Sequence of chain 30.E:
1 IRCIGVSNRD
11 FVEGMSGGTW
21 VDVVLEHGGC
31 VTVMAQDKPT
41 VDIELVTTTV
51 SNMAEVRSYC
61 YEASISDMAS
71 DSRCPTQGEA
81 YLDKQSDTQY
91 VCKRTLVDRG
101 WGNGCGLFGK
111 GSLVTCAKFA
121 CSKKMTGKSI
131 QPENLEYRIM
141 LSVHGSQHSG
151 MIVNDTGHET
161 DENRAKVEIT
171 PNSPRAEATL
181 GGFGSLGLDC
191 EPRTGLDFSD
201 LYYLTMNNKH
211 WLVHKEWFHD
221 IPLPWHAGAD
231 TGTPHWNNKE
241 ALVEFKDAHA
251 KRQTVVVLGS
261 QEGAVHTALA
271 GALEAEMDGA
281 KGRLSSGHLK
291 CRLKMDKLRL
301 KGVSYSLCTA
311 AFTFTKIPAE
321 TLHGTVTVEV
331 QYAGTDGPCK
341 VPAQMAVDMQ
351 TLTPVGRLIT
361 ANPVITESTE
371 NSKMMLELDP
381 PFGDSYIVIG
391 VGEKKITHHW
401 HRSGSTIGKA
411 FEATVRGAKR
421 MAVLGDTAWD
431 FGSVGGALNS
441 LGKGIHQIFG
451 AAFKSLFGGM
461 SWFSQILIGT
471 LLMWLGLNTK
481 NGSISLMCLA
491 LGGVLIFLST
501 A

Binding-site contacts:
Ligand atom C8 contacts residue THR156 of chain 30.E at 4.0 Å.
Ligand atom C8 contacts residue ASN154 of chain 30.E at 3.6 Å.
Ligand atom O7 contacts residue ASN154 of chain 30.E at 2.6 Å (h-bond).
Ligand atom C1 contacts residue THR156 of chain 30.E at 3.6 Å.
Ligand atom C7 contacts residue ASN154 of chain 30.E at 3.3 Å.
Ligand atom C1 contacts residue ASN154 of chain 30.E at 3.4 Å.
Ligand atom O5 contacts residue ASN154 of chain 30.E at 4.0 Å.
Ligand atom C2 contacts residue THR156 of chain 30.E at 4.2 Å.
Ligand atom N2 contacts residue ASN154 of chain 30.E at 3.8 Å.
Ligand atom N2 contacts residue THR156 of chain 30.E at 3.6 Å (h-bond).
Ligand atom C6 contacts residue MET151 of chain 30.E at 4.5 Å (hydrophobic).
Ligand atom O6 contacts residue MET151 of chain 30.E at 3.4 Å.
Ligand atom C2 contacts residue ASN154 of chain 30.E at 3.5 Å.
Ligand atom C7 contacts residue THR156 of chain 30.E at 3.9 Å.

A small-molecule ligand and the protein it binds are described below.
Small molecule (SMILES): CC(=O)N[C@H]1[C@H](O[C@H]2[C@H](O)[C@@H](NC(C)=O)CO[C@@H]2CO)O[C@H](CO)[C@@H](O)[C@@H]1O